This small molecule binds to this protein.
Small molecule (SMILES): CC(=O)N[C@@H]1[C@@H](O)[C@H](O)[C@@H](CO)O[C@H]1O

Sequence of chain 1.A:
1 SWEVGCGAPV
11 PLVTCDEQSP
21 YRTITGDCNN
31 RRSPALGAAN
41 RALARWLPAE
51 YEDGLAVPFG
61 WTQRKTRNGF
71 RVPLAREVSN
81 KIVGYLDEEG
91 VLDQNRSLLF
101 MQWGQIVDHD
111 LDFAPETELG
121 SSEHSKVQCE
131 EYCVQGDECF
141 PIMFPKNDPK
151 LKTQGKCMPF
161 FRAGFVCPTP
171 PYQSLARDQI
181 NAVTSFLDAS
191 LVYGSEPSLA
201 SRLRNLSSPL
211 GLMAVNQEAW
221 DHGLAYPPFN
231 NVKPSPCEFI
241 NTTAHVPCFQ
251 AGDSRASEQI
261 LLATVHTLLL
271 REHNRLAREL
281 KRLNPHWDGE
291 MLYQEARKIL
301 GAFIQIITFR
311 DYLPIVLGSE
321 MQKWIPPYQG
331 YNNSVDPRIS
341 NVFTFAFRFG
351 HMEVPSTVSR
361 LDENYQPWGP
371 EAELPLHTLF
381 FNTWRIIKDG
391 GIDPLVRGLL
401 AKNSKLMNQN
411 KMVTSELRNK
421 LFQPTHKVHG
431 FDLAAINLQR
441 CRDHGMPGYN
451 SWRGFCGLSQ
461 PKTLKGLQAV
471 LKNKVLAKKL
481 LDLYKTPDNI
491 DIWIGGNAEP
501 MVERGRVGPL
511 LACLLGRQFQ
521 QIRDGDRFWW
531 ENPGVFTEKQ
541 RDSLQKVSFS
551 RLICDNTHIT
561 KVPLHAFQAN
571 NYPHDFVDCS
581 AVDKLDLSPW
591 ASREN

Binding-site contacts:
Ligand atom O5 contacts residue TRP384 of chain 1.A at 4.0 Å.
Ligand atom C2 contacts residue TRP384 of chain 1.A at 4.0 Å (hydrophobic).
Ligand atom C2 contacts residue ASN241 of chain 1.A at 2.6 Å.
Ligand atom C5 contacts residue ALA244 of chain 1.A at 4.2 Å (hydrophobic).
Ligand atom C6 contacts residue ALA244 of chain 1.A at 3.7 Å (hydrophobic).
Ligand atom C8 contacts residue ASN241 of chain 1.A at 4.4 Å.
Ligand atom C7 contacts residue TRP384 of chain 1.A at 4.4 Å (hydrophobic).
Ligand atom O5 contacts residue ALA244 of chain 1.A at 3.5 Å.
Ligand atom C5 contacts residue THR243 of chain 1.A at 4.3 Å.
Ligand atom C7 contacts residue ASN241 of chain 1.A at 3.2 Å.
Ligand atom C1 contacts residue ASN241 of chain 1.A at 1.4 Å.
Ligand atom O7 contacts residue ASN241 of chain 1.A at 2.9 Å (h-bond).
Ligand atom C6 contacts residue THR243 of chain 1.A at 4.2 Å.
Ligand atom C1 contacts residue ALA244 of chain 1.A at 4.3 Å (hydrophobic).
Ligand atom O6 contacts residue TRP384 of chain 1.A at 4.3 Å.
Ligand atom O6 contacts residue LYS388 of chain 1.A at 4.1 Å.
Ligand atom C1 contacts residue TRP384 of chain 1.A at 4.3 Å (hydrophobic).
Ligand atom C5 contacts residue ASN241 of chain 1.A at 3.5 Å.
Ligand atom C3 contacts residue ASN241 of chain 1.A at 4.0 Å.
Ligand atom C4 contacts residue ASN241 of chain 1.A at 4.2 Å.
Ligand atom O7 contacts residue TRP384 of chain 1.A at 3.3 Å.
Ligand atom C4 contacts residue TRP384 of chain 1.A at 4.4 Å (hydrophobic).
Ligand atom N2 contacts residue ASN241 of chain 1.A at 3.1 Å (h-bond).
Ligand atom O6 contacts residue ALA244 of chain 1.A at 3.2 Å.
Ligand atom O5 contacts residue ASN241 of chain 1.A at 2.2 Å (h-bond).